The small molecule below binds the protein below.
Small molecule (SMILES): O=P([O-])([O-])OCC(O)CO

Binding-site contacts:
Ligand atom O10 contacts residue GLU38 of chain 1.A at 3.1 Å (salt-bridge).
Ligand atom O8 contacts residue LYS82 of chain 1.A at 3.3 Å.
Ligand atom C4 contacts residue LEU167 of chain 1.A at 3.9 Å (hydrophobic).
Ligand atom P1 contacts residue ALA83 of chain 1.A at 3.7 Å.
Ligand atom C2 contacts residue PHE136 of chain 1.A at 3.8 Å (hydrophobic).
Ligand atom O2 contacts residue ASP132 of chain 1.A at 2.6 Å (salt-bridge).
Ligand atom C3 contacts residue LEU196 of chain 1.A at 4.0 Å (hydrophobic).
Ligand atom O10 contacts residue ASP258 of chain 1.A at 3.9 Å.
Ligand atom C4 contacts residue HIS199 of chain 1.A at 3.8 Å.
Ligand atom O4 contacts residue HIS199 of chain 1.A at 3.5 Å.
Ligand atom O9 contacts residue LYS82 of chain 1.A at 4.2 Å.
Ligand atom C2 contacts residue HIS130 of chain 1.A at 3.7 Å.
Ligand atom C3 contacts residue ARG139 of chain 1.A at 4.0 Å.
Ligand atom O3 contacts residue HIS130 of chain 1.A at 3.2 Å (h-bond).
Ligand atom P1 contacts residue LYS82 of chain 1.A at 3.8 Å.
Ligand atom P1 contacts residue HIS199 of chain 1.A at 3.5 Å.
Ligand atom O3 contacts residue ARG139 of chain 1.A at 3.0 Å (salt-bridge).
Ligand atom O10 contacts residue HIS199 of chain 1.A at 3.7 Å.
Ligand atom O2 contacts residue PHE136 of chain 1.A at 4.0 Å.
Ligand atom O4 contacts residue ALA83 of chain 1.A at 3.8 Å.
Ligand atom O10 contacts residue MN1 of chain 1.C at 2.0 Å.
Ligand atom O2 contacts residue HIS130 of chain 1.A at 2.8 Å (h-bond).
Ligand atom O8 contacts residue ALA83 of chain 1.A at 3.0 Å (h-bond).
Ligand atom O4 contacts residue MN1 of chain 1.C at 3.8 Å.
Ligand atom O10 contacts residue HIS259 of chain 1.A at 3.1 Å (h-bond).
Ligand atom P1 contacts residue TRP137 of chain 1.A at 3.9 Å.
Ligand atom P1 contacts residue MN1 of chain 1.C at 3.4 Å.
Ligand atom O10 contacts residue ALA83 of chain 1.A at 3.5 Å (h-bond).
Ligand atom O10 contacts residue LYS82 of chain 1.A at 3.7 Å.
Ligand atom O2 contacts residue ARG139 of chain 1.A at 3.1 Å (salt-bridge).
Ligand atom O9 contacts residue HIS199 of chain 1.A at 2.6 Å (h-bond).
Ligand atom C2 contacts residue ASP132 of chain 1.A at 3.2 Å.
Ligand atom O8 contacts residue TRP137 of chain 1.A at 2.6 Å (h-bond).
Ligand atom C3 contacts residue HIS130 of chain 1.A at 3.9 Å.
Ligand atom O8 contacts residue MN1 of chain 1.C at 4.1 Å.
Ligand atom C2 contacts residue ARG139 of chain 1.A at 3.9 Å.
Ligand atom C2 contacts residue LEU196 of chain 1.A at 4.0 Å (hydrophobic).
Ligand atom O2 contacts residue LEU196 of chain 1.A at 4.2 Å.
Ligand atom O8 contacts residue GLY81 of chain 1.A at 4.0 Å.
Ligand atom O4 contacts residue GLU38 of chain 1.A at 3.6 Å.

Sequence of chain 1.A:
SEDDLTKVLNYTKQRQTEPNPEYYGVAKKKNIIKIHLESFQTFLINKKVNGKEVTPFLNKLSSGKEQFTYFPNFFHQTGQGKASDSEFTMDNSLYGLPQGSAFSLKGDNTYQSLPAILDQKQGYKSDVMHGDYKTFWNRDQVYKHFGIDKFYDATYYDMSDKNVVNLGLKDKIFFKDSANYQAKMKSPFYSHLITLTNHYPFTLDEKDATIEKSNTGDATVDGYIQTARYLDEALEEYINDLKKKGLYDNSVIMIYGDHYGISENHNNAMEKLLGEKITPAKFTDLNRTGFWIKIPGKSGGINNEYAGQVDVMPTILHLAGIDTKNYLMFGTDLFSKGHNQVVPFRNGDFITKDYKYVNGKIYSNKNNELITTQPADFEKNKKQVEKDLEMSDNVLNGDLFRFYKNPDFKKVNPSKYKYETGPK